Sequence of chain 5.GA:
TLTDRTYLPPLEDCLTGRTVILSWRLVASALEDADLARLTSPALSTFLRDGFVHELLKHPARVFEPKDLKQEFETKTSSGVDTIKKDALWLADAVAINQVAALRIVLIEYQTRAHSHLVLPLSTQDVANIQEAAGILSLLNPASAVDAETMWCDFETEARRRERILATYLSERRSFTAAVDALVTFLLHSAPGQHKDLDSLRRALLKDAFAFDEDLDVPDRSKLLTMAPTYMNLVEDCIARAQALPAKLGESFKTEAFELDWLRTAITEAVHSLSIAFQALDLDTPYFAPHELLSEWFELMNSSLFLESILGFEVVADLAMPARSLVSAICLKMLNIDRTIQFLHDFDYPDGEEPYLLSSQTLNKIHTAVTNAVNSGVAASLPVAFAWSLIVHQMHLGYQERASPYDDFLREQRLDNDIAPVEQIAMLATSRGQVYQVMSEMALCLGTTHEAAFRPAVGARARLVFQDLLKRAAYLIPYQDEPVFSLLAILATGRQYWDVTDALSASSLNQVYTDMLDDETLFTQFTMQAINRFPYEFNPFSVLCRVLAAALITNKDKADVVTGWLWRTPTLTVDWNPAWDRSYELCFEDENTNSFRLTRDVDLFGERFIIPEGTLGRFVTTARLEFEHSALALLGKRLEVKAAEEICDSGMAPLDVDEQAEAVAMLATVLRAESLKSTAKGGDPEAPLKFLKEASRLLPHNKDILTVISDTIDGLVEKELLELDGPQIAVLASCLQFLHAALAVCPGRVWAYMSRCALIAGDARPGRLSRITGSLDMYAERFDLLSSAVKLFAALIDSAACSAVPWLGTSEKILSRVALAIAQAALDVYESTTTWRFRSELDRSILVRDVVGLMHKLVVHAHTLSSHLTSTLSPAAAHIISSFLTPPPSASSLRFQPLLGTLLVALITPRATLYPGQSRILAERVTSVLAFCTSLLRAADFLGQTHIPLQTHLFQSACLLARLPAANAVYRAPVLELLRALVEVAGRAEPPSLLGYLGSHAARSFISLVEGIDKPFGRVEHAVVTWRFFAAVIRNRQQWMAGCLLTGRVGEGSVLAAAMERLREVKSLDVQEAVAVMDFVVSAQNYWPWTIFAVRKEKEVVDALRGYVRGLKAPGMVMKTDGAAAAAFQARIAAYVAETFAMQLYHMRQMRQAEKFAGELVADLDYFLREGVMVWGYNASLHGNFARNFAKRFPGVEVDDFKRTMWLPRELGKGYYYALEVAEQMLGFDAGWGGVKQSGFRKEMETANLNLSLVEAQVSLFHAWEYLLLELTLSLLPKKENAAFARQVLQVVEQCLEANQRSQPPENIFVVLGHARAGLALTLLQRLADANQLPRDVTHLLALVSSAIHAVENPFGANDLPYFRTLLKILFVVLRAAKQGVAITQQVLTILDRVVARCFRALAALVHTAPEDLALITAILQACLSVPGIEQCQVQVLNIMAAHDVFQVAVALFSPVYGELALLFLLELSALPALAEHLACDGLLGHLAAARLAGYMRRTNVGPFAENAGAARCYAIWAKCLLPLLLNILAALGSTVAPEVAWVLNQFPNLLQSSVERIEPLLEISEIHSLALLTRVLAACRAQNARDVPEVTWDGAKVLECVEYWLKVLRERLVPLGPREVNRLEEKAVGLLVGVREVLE

This protein binds this small molecule.
Small molecule (SMILES): CC[C@H](C)[C@H](NC(=O)[C@H](CO)NC(=O)[C@H](CC(=O)O)NC(=O)[C@@H](N)CCC(=O)O)C(=O)N[C@@H](CC(C)C)C(=O)N[C@@H](CCC(N)=O)C(=O)N1CCC[C@H]1C(=O)NCC(=O)N[C@@H](C)C(=O)N[C@@H](Cc1ccccc1)C(=O)N[C@@H](CO)C(=O)N[C@@H](C)C(=O)N[C@H](C=O)CC(N)=O

Binding-site contacts:
Ligand atom CD1 contacts residue GLN538 of chain 5.GA at 3.1 Å.
Ligand atom CD1 contacts residue PHE402 of chain 5.GA at 4.0 Å (hydrophobic).
Ligand atom CD1 contacts residue LEU413 of chain 5.GA at 4.1 Å (hydrophobic).
Ligand atom CB contacts residue THR488 of chain 5.GA at 4.4 Å.
Ligand atom CA contacts residue TYR537 of chain 5.GA at 4.5 Å (hydrophobic).
Ligand atom CD2 contacts residue THR488 of chain 5.GA at 4.2 Å.
Ligand atom ND2 contacts residue TYR533 of chain 5.GA at 3.7 Å.
Ligand atom N contacts residue ILE535 of chain 5.GA at 3.7 Å.
Ligand atom N contacts residue PRO536 of chain 5.GA at 4.2 Å.
Ligand atom CG contacts residue TYR537 of chain 5.GA at 3.2 Å (hydrophobic).
Ligand atom O contacts residue HIS409 of chain 5.GA at 3.6 Å.
Ligand atom CB contacts residue LEU534 of chain 5.GA at 4.3 Å (hydrophobic).
Ligand atom CG contacts residue TYR533 of chain 5.GA at 3.3 Å (hydrophobic).
Ligand atom NE2 contacts residue PRO536 of chain 5.GA at 4.2 Å.
Ligand atom CD1 contacts residue ILE535 of chain 5.GA at 4.0 Å (hydrophobic).
Ligand atom C contacts residue HIS409 of chain 5.GA at 4.4 Å.
Ligand atom CB contacts residue GLU481 of chain 5.GA at 3.6 Å.
Ligand atom CG1 contacts residue THR488 of chain 5.GA at 4.2 Å.
Ligand atom CG contacts residue PRO536 of chain 5.GA at 4.5 Å (hydrophobic).
Ligand atom O contacts residue LEU534 of chain 5.GA at 4.3 Å.
Ligand atom CD2 contacts residue MET485 of chain 5.GA at 4.0 Å (hydrophobic).
Ligand atom CD2 contacts residue ALA484 of chain 5.GA at 3.6 Å (hydrophobic).
Ligand atom CB contacts residue TYR533 of chain 5.GA at 3.6 Å (hydrophobic).
Ligand atom CB contacts residue TYR537 of chain 5.GA at 3.0 Å (hydrophobic).
Ligand atom CE1 contacts residue LEU413 of chain 5.GA at 4.2 Å (hydrophobic).
Ligand atom CD1 contacts residue ILE535 of chain 5.GA at 4.0 Å (hydrophobic).
Ligand atom OD1 contacts residue TYR533 of chain 5.GA at 3.4 Å.
Ligand atom CB contacts residue ILE535 of chain 5.GA at 4.2 Å (hydrophobic).
Ligand atom O contacts residue PRO536 of chain 5.GA at 3.8 Å.
Ligand atom CD contacts residue TYR537 of chain 5.GA at 4.5 Å (hydrophobic).
Ligand atom CD1 contacts residue THR488 of chain 5.GA at 4.2 Å.
Ligand atom CA contacts residue ILE535 of chain 5.GA at 3.8 Å (hydrophobic).